Binding-site contacts:
Ligand atom O3' contacts residue TYR88 of chain 1.A at 3.2 Å (h-bond).
Ligand atom C4 contacts residue VAL217 of chain 1.A at 3.7 Å (hydrophobic).
Ligand atom N4' contacts residue VAL260 of chain 1.A at 3.4 Å.
Ligand atom N7 contacts residue ASN243 of chain 1.A at 2.8 Å (h-bond).
Ligand atom O5' contacts residue PHE200 of chain 1.A at 3.8 Å.
Ligand atom O6 contacts residue GLY118 of chain 1.A at 3.6 Å.
Ligand atom O6 contacts residue ASN243 of chain 1.A at 2.9 Å (h-bond).
Ligand atom C2' contacts residue MET219 of chain 1.A at 3.7 Å (hydrophobic).
Ligand atom N7 contacts residue GLY118 of chain 1.A at 3.6 Å.
Ligand atom O5' contacts residue VAL260 of chain 1.A at 3.4 Å.
Ligand atom C2 contacts residue VAL217 of chain 1.A at 3.7 Å (hydrophobic).
Ligand atom N1 contacts residue PHE200 of chain 1.A at 3.6 Å.
Ligand atom C9 contacts residue ALA116 of chain 1.A at 3.7 Å (hydrophobic).
Ligand atom C6 contacts residue PHE200 of chain 1.A at 3.6 Å (hydrophobic).
Ligand atom O6 contacts residue VAL245 of chain 1.A at 3.6 Å.
Ligand atom N7 contacts residue ALA117 of chain 1.A at 3.8 Å.
Ligand atom N1 contacts residue GLU201 of chain 1.A at 2.8 Å (salt-bridge).
Ligand atom C1' contacts residue ALA116 of chain 1.A at 3.4 Å (hydrophobic).
Ligand atom O2' contacts residue PO41 of chain 1.B at 2.3 Å (h-bond).
Ligand atom C2' contacts residue PO41 of chain 1.B at 3.4 Å.
Ligand atom C5 contacts residue GLY118 of chain 1.A at 3.7 Å.
Ligand atom N1 contacts residue VAL217 of chain 1.A at 3.5 Å.
Ligand atom C6 contacts residue GLU201 of chain 1.A at 3.6 Å.
Ligand atom O6 contacts residue GLU201 of chain 1.A at 3.5 Å (salt-bridge).
Ligand atom C5' contacts residue PHE159 of chain 3.A at 3.6 Å (hydrophobic).
Ligand atom N3 contacts residue GLY218 of chain 1.A at 3.5 Å.
Ligand atom C2 contacts residue GLU201 of chain 1.A at 3.4 Å.
Ligand atom C8 contacts residue THR242 of chain 1.A at 3.8 Å.
Ligand atom C3' contacts residue PO41 of chain 1.B at 3.6 Å.
Ligand atom C8 contacts residue VAL260 of chain 1.A at 3.7 Å (hydrophobic).
Ligand atom C2 contacts residue MET219 of chain 1.A at 3.4 Å (hydrophobic).
Ligand atom C5 contacts residue VAL217 of chain 1.A at 3.8 Å (hydrophobic).
Ligand atom O2' contacts residue MET219 of chain 1.A at 3.1 Å (h-bond).
Ligand atom C5 contacts residue ASN243 of chain 1.A at 3.8 Å.
Ligand atom N3 contacts residue MET219 of chain 1.A at 3.4 Å.
Ligand atom C5 contacts residue PHE200 of chain 1.A at 3.5 Å (hydrophobic).
Ligand atom O3' contacts residue PO41 of chain 1.B at 2.6 Å (h-bond).
Ligand atom C8 contacts residue ASN243 of chain 1.A at 3.6 Å.
Ligand atom N3 contacts residue VAL217 of chain 1.A at 3.7 Å.
Ligand atom C6 contacts residue VAL217 of chain 1.A at 3.8 Å (hydrophobic).

Sequence of chain 3.A:
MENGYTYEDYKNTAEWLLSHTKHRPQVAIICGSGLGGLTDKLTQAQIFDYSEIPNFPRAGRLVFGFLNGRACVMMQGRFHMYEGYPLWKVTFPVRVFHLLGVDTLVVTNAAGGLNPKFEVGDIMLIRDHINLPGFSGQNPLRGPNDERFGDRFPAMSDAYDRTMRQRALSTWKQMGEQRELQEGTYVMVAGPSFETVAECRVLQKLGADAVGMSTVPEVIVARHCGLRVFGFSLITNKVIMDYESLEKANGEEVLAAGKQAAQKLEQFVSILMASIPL

The protein below binds the small molecule below.
Small molecule (SMILES): O=c1[nH]cnc2c([C@@H]3N[C@H](CO)[C@@H](O)[C@H]3O)c[nH]c12

Sequence of chain 1.A:
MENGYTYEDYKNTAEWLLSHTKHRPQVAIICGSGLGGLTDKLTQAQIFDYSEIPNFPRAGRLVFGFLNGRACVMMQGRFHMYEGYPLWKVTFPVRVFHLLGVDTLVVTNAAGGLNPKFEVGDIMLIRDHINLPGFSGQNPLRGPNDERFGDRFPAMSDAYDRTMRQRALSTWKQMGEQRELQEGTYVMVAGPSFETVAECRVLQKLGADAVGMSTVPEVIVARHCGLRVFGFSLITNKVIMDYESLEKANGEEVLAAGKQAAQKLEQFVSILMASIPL